Binding-site contacts:
Ligand atom C contacts residue TYR61 of chain 1.C at 3.6 Å (hydrophobic).
Ligand atom CA contacts residue TYR61 of chain 1.C at 4.1 Å (hydrophobic).
Ligand atom OXT contacts residue PRO89 of chain 1.C at 3.5 Å (h-bond).
Ligand atom OXT contacts residue THR91 of chain 1.C at 2.8 Å (h-bond).
Ligand atom OXT contacts residue SER142 of chain 1.C at 3.9 Å.
Ligand atom CA contacts residue THR91 of chain 1.C at 3.5 Å.
Ligand atom NE2 contacts residue GLU193 of chain 1.C at 3.8 Å.
Ligand atom CB contacts residue TYR61 of chain 1.C at 3.7 Å (hydrophobic).
Ligand atom CA contacts residue GLU193 of chain 1.C at 3.3 Å.
Ligand atom CD2 contacts residue LEU138 of chain 1.C at 4.0 Å (hydrophobic).
Ligand atom N contacts residue TYR61 of chain 1.C at 4.0 Å.
Ligand atom N contacts residue PRO89 of chain 1.C at 3.0 Å (h-bond).
Ligand atom NE2 contacts residue LEU192 of chain 1.C at 3.9 Å.
Ligand atom N contacts residue GLU193 of chain 1.C at 2.7 Å (salt-bridge).
Ligand atom CD2 contacts residue THR143 of chain 1.C at 3.2 Å.
Ligand atom N contacts residue SER142 of chain 1.C at 4.0 Å.
Ligand atom O contacts residue GLY141 of chain 1.C at 3.4 Å.
Ligand atom ND1 contacts residue MET196 of chain 1.C at 3.2 Å.
Ligand atom OD2 contacts residue THR143 of chain 1.C at 2.9 Å (h-bond).
Ligand atom OD2 contacts residue LEU138 of chain 1.C at 4.0 Å.
Ligand atom SE1 contacts residue LEU192 of chain 1.C at 4.0 Å.
Ligand atom CA contacts residue SER142 of chain 1.C at 3.2 Å.
Ligand atom CB contacts residue LEU138 of chain 1.C at 3.9 Å (hydrophobic).
Ligand atom N contacts residue TYR220 of chain 1.C at 3.8 Å.
Ligand atom CG contacts residue LEU138 of chain 1.C at 3.8 Å (hydrophobic).
Ligand atom ND1 contacts residue GLU193 of chain 1.C at 3.2 Å (salt-bridge).
Ligand atom O contacts residue SER142 of chain 1.C at 3.0 Å (h-bond).
Ligand atom C contacts residue ARG96 of chain 1.C at 3.3 Å.
Ligand atom O contacts residue ARG96 of chain 1.C at 2.5 Å (salt-bridge).
Ligand atom C contacts residue SER142 of chain 1.C at 3.3 Å.
Ligand atom SE1 contacts residue MET196 of chain 1.C at 3.6 Å.
Ligand atom C contacts residue THR91 of chain 1.C at 3.7 Å.
Ligand atom NE2 contacts residue THR143 of chain 1.C at 3.3 Å (h-bond).
Ligand atom OXT contacts residue TYR61 of chain 1.C at 3.3 Å.
Ligand atom OXT contacts residue LEU90 of chain 1.C at 3.6 Å.
Ligand atom N contacts residue THR91 of chain 1.C at 2.9 Å (h-bond).
Ligand atom SE1 contacts residue GLU193 of chain 1.C at 3.6 Å.
Ligand atom CG contacts residue GLU193 of chain 1.C at 3.6 Å.
Ligand atom OXT contacts residue ARG96 of chain 1.C at 3.0 Å (salt-bridge).
Ligand atom O contacts residue TYR61 of chain 1.C at 3.5 Å.

Sequence of chain 1.C:
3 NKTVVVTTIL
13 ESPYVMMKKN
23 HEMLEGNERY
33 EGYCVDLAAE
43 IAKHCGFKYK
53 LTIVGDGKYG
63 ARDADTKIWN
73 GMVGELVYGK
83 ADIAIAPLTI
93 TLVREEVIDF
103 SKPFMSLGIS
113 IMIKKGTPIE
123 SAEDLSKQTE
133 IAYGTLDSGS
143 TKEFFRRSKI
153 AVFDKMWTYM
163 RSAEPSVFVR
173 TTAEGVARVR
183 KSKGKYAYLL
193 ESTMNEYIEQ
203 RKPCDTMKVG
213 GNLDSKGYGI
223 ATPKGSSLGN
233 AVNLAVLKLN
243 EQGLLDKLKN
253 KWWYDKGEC

This small molecule binds to this protein.
Small molecule (SMILES): N[C@@H](Cc1nsnc1O)C(=O)O